This small molecule binds to this protein.
Small molecule (SMILES): CC(=O)N[C@H]1[C@H](O[C@H]2[C@H](O)[C@@H](NC(C)=O)CO[C@@H]2CO[C@@H]2O[C@@H](C)[C@@H](O)[C@@H](O)[C@@H]2O)O[C@H](CO)[C@@H](O)[C@@H]1O

Sequence of chain 1.A:
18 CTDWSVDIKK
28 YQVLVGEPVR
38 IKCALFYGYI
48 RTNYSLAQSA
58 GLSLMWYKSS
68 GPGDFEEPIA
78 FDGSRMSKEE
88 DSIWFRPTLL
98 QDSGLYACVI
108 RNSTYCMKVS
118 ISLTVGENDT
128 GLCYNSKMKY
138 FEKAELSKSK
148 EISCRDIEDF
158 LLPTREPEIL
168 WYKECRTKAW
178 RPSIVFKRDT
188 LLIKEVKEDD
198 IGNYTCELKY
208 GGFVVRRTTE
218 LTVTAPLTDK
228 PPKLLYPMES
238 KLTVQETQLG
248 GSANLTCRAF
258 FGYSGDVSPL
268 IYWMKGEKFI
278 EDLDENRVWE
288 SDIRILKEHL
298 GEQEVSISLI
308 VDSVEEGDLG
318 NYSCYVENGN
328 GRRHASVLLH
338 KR

Binding-site contacts:
Ligand atom O5 contacts residue TYR112 of chain 1.A at 4.2 Å.
Ligand atom C4 contacts residue THR49 of chain 1.A at 3.1 Å.
Ligand atom O2 contacts residue ALA57 of chain 1.A at 4.3 Å.
Ligand atom C6 contacts residue THR49 of chain 1.A at 4.0 Å.
Ligand atom O5 contacts residue LEU59 of chain 1.A at 4.4 Å.
Ligand atom C8 contacts residue SER110 of chain 1.A at 3.5 Å.
Ligand atom N2 contacts residue THR111 of chain 1.A at 3.4 Å (h-bond).
Ligand atom C8 contacts residue TYR112 of chain 1.A at 3.8 Å (hydrophobic).
Ligand atom C6 contacts residue TYR112 of chain 1.A at 4.2 Å (hydrophobic).
Ligand atom O5 contacts residue LEU59 of chain 1.A at 3.5 Å.
Ligand atom C3 contacts residue THR49 of chain 1.A at 4.0 Å.
Ligand atom O4 contacts residue ILE47 of chain 1.A at 4.1 Å.
Ligand atom C8 contacts residue THR111 of chain 1.A at 4.2 Å.
Ligand atom O5 contacts residue ASN109 of chain 1.A at 2.5 Å (h-bond).
Ligand atom C7 contacts residue ASN109 of chain 1.A at 3.4 Å.
Ligand atom C6 contacts residue LEU59 of chain 1.A at 3.8 Å (hydrophobic).
Ligand atom C8 contacts residue ASN109 of chain 1.A at 4.2 Å.
Ligand atom C5 contacts residue THR49 of chain 1.A at 4.0 Å.
Ligand atom O6 contacts residue TYR112 of chain 1.A at 3.9 Å.
Ligand atom N2 contacts residue ASN109 of chain 1.A at 2.7 Å (h-bond).
Ligand atom C3 contacts residue ASN109 of chain 1.A at 3.7 Å.
Ligand atom C2 contacts residue THR111 of chain 1.A at 4.2 Å.
Ligand atom C1 contacts residue THR111 of chain 1.A at 4.0 Å.
Ligand atom C1 contacts residue TYR112 of chain 1.A at 4.0 Å (hydrophobic).
Ligand atom C2 contacts residue ASN109 of chain 1.A at 2.5 Å.
Ligand atom C5 contacts residue ASN109 of chain 1.A at 3.6 Å.
Ligand atom C5 contacts residue LEU59 of chain 1.A at 3.7 Å (hydrophobic).
Ligand atom O7 contacts residue ASN109 of chain 1.A at 3.4 Å (h-bond).
Ligand atom C6 contacts residue ILE47 of chain 1.A at 3.7 Å (hydrophobic).
Ligand atom C1 contacts residue ASN109 of chain 1.A at 1.4 Å.
Ligand atom C3 contacts residue THR111 of chain 1.A at 4.5 Å.
Ligand atom C5 contacts residue TYR112 of chain 1.A at 4.3 Å (hydrophobic).
Ligand atom C3 contacts residue ALA57 of chain 1.A at 4.4 Å (hydrophobic).
Ligand atom O4 contacts residue THR49 of chain 1.A at 3.2 Å (h-bond).
Ligand atom C4 contacts residue ASN109 of chain 1.A at 4.2 Å.
Ligand atom O3 contacts residue THR49 of chain 1.A at 3.2 Å.
Ligand atom C7 contacts residue THR111 of chain 1.A at 4.3 Å.